Sequence of chain 1.A:
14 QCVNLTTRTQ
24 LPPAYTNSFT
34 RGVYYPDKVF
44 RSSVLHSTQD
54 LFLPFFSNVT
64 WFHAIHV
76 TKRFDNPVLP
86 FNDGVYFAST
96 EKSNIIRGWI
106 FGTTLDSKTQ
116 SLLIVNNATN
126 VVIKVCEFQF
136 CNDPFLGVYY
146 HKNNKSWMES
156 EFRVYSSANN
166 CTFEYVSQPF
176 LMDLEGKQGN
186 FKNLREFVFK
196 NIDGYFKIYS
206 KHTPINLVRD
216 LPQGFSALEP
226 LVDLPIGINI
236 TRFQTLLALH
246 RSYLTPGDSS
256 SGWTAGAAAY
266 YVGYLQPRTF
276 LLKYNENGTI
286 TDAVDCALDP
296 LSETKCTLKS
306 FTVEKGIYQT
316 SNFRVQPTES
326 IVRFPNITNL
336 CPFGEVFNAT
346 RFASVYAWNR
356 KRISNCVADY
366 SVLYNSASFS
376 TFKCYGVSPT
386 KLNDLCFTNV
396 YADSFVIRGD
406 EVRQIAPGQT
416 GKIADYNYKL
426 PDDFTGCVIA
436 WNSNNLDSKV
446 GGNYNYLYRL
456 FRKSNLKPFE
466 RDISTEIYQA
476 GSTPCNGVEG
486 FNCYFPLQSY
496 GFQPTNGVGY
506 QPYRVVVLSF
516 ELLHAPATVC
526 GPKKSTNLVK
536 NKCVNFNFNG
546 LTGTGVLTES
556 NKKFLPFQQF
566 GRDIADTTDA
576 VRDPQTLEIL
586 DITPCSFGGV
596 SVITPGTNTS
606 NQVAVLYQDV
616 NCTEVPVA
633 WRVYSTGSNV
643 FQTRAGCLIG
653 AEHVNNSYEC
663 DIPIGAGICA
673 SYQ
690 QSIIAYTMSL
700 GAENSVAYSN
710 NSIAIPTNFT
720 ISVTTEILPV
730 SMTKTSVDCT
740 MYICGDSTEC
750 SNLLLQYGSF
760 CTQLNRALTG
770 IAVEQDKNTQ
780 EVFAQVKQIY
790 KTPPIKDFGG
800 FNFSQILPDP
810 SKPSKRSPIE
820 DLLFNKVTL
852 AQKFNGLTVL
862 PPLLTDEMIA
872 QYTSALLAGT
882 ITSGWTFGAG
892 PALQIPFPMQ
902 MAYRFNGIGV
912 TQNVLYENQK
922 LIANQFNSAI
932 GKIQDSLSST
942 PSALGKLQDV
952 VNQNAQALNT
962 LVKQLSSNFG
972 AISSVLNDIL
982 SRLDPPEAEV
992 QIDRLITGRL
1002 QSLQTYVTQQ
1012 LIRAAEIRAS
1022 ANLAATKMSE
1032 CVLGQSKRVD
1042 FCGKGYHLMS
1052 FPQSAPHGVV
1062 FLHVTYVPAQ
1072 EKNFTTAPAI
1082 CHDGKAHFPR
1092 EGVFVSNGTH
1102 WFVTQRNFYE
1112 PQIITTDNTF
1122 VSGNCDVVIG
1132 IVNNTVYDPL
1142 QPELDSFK

The small molecule below binds the protein below.
Small molecule (SMILES): CC(=O)N[C@H]1[C@H](O[C@H]2[C@H](O)[C@@H](NC(C)=O)CO[C@@H]2CO)O[C@H](CO)[C@@H](O)[C@@H]1O

Binding-site contacts:
Ligand atom O7 contacts residue ASN1134 of chain 1.A at 3.2 Å (h-bond).
Ligand atom C7 contacts residue ASN1134 of chain 1.A at 3.2 Å.
Ligand atom C4 contacts residue ASN1134 of chain 1.A at 4.2 Å.
Ligand atom O5 contacts residue ASN1134 of chain 1.A at 2.4 Å (h-bond).
Ligand atom C2 contacts residue ASN1134 of chain 1.A at 2.5 Å.
Ligand atom C8 contacts residue ASN1134 of chain 1.A at 4.1 Å.
Ligand atom C3 contacts residue ASN1134 of chain 1.A at 3.8 Å.
Ligand atom C5 contacts residue ASN1134 of chain 1.A at 3.6 Å.
Ligand atom C1 contacts residue ASN1134 of chain 1.A at 1.4 Å.
Ligand atom N2 contacts residue ASN1134 of chain 1.A at 2.9 Å (h-bond).